This small molecule binds to this protein.
Small molecule (SMILES): CCN(CC)C(=O)C[C@H](NC(=O)/C=C/c1ccccc1)C(=O)N[C@@H](Cc1ccc(F)cc1)C(=O)NCc1cccc2ccccc12

Sequence of chain 1.AA:
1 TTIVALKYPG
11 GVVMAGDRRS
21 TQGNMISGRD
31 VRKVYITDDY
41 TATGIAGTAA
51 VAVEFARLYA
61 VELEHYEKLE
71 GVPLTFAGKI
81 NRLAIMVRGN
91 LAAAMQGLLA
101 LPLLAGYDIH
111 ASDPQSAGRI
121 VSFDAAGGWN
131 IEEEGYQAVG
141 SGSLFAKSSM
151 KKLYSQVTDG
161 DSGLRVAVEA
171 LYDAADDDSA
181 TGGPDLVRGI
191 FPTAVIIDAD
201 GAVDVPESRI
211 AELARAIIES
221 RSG

Sequence of chain 1.Z:
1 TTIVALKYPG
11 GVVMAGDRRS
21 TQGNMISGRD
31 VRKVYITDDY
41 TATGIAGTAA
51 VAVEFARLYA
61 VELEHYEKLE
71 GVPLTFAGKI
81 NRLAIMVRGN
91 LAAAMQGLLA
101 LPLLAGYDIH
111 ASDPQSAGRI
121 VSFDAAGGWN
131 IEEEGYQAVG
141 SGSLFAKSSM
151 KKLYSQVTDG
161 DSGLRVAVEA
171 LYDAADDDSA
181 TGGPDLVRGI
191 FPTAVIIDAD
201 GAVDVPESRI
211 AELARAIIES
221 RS

Binding-site contacts:
Ligand atom C28 contacts residue ASP124 of chain 1.AA at 3.7 Å.
Ligand atom C13 contacts residue ALA49 of chain 1.Z at 3.7 Å (hydrophobic).
Ligand atom C10 contacts residue ALA52 of chain 1.Z at 3.7 Å (hydrophobic).
Ligand atom C14 contacts residue ALA49 of chain 1.Z at 3.5 Å (hydrophobic).
Ligand atom O01 contacts residue ALA49 of chain 1.Z at 3.1 Å (h-bond).
Ligand atom O35 contacts residue GLN22 of chain 1.Z at 3.0 Å (h-bond).
Ligand atom C16 contacts residue ALA49 of chain 1.Z at 3.6 Å (hydrophobic).
Ligand atom C10 contacts residue LYS33 of chain 1.Z at 3.4 Å.
Ligand atom C29 contacts residue SER27 of chain 1.Z at 3.7 Å.
Ligand atom C15 contacts residue ALA49 of chain 1.Z at 3.4 Å (hydrophobic).
Ligand atom O18 contacts residue THR21 of chain 1.Z at 3.1 Å (h-bond).
Ligand atom C04 contacts residue GLY47 of chain 1.Z at 3.6 Å.
Ligand atom C32 contacts residue TRP129 of chain 1.AA at 3.6 Å (hydrophobic).
Ligand atom C10 contacts residue ILE45 of chain 1.Z at 3.5 Å (hydrophobic).
Ligand atom C22 contacts residue THR48 of chain 1.Z at 3.5 Å.
Ligand atom C37 contacts residue GLN22 of chain 1.Z at 3.7 Å.
Ligand atom C09 contacts residue LYS33 of chain 1.Z at 3.5 Å.
Ligand atom C02 contacts residue THR21 of chain 1.Z at 3.5 Å.
Ligand atom C15 contacts residue SER20 of chain 1.Z at 3.6 Å.
Ligand atom C27 contacts residue THR21 of chain 1.Z at 3.5 Å.
Ligand atom C14 contacts residue VAL31 of chain 1.Z at 3.7 Å (hydrophobic).
Ligand atom N06 contacts residue GLY47 of chain 1.Z at 3.0 Å (h-bond).
Ligand atom C07 contacts residue THR1 of chain 1.Z at 3.1 Å.
Ligand atom O46 contacts residue GLN22 of chain 1.Z at 3.2 Å.
Ligand atom C12 contacts residue VAL31 of chain 1.Z at 3.6 Å (hydrophobic).
Ligand atom C17 contacts residue VAL31 of chain 1.Z at 3.2 Å (hydrophobic).
Ligand atom C15 contacts residue VAL31 of chain 1.Z at 3.3 Å (hydrophobic).
Ligand atom C31 contacts residue ASP124 of chain 1.AA at 3.7 Å.
Ligand atom C07 contacts residue LYS33 of chain 1.Z at 3.7 Å.
Ligand atom C16 contacts residue VAL31 of chain 1.Z at 3.0 Å (hydrophobic).
Ligand atom O35 contacts residue SER27 of chain 1.Z at 2.8 Å (h-bond).
Ligand atom C31 contacts residue GLY128 of chain 1.AA at 3.7 Å.
Ligand atom N36 contacts residue ASP124 of chain 1.AA at 3.1 Å (salt-bridge).
Ligand atom C34 contacts residue PHE123 of chain 1.AA at 3.6 Å (hydrophobic).
Ligand atom C29 contacts residue GLN22 of chain 1.Z at 3.7 Å.
Ligand atom O18 contacts residue SER20 of chain 1.Z at 3.3 Å.
Ligand atom C28 contacts residue SER20 of chain 1.Z at 3.7 Å.
Ligand atom C41 contacts residue ALA126 of chain 1.AA at 3.6 Å (hydrophobic).
Ligand atom N03 contacts residue THR21 of chain 1.Z at 2.8 Å (h-bond).
Ligand atom C09 contacts residue ILE45 of chain 1.Z at 3.6 Å (hydrophobic).